Binding-site contacts:
Ligand atom O4 contacts residue ASN220 of chain 1.A at 3.3 Å (h-bond).
Ligand atom O3 contacts residue PHE207 of chain 1.A at 3.8 Å.
Ligand atom O5 contacts residue TYR199 of chain 1.A at 3.7 Å.
Ligand atom C5 contacts residue PHE207 of chain 1.A at 3.7 Å (hydrophobic).
Ligand atom O4 contacts residue TYR154 of chain 1.A at 3.8 Å.
Ligand atom C1 contacts residue SER218 of chain 1.A at 3.8 Å.
Ligand atom O1 contacts residue M3L7 of chain 1.C at 3.9 Å.
Ligand atom C4 contacts residue PHE207 of chain 1.A at 3.8 Å (hydrophobic).
Ligand atom O2 contacts residue HIS298 of chain 1.A at 3.2 Å (h-bond).
Ligand atom O5 contacts residue PHE207 of chain 1.A at 3.7 Å.
Ligand atom O5 contacts residue TYR154 of chain 1.A at 2.6 Å (h-bond).
Ligand atom O3 contacts residue NI1 of chain 1.E at 2.2 Å (h-bond).
Ligand atom O1 contacts residue SER218 of chain 1.A at 3.9 Å.
Ligand atom C1 contacts residue ASN220 of chain 1.A at 4.0 Å.
Ligand atom C1 contacts residue TRP230 of chain 1.A at 3.8 Å (hydrophobic).
Ligand atom O4 contacts residue LYS228 of chain 1.A at 2.9 Å (salt-bridge).
Ligand atom O3 contacts residue HIS298 of chain 1.A at 3.5 Å (h-bond).
Ligand atom O2 contacts residue NI1 of chain 1.E at 2.4 Å (h-bond).
Ligand atom O2 contacts residue GLU212 of chain 1.A at 3.3 Å (salt-bridge).
Ligand atom C3 contacts residue TRP230 of chain 1.A at 4.0 Å (hydrophobic).
Ligand atom C1 contacts residue HIS298 of chain 1.A at 4.2 Å.
Ligand atom O4 contacts residue PHE207 of chain 1.A at 4.0 Å.
Ligand atom C3 contacts residue ASN220 of chain 1.A at 3.2 Å.
Ligand atom C2 contacts residue NI1 of chain 1.E at 2.8 Å.
Ligand atom C2 contacts residue M3L7 of chain 1.C at 3.5 Å.
Ligand atom C5 contacts residue TYR154 of chain 1.A at 3.5 Å (hydrophobic).
Ligand atom C1 contacts residue M3L7 of chain 1.C at 3.9 Å.
Ligand atom C1 contacts residue SER310 of chain 1.A at 3.8 Å.
Ligand atom O3 contacts residue HIS210 of chain 1.A at 3.3 Å.
Ligand atom O2 contacts residue THR292 of chain 1.A at 3.7 Å.
Ligand atom C3 contacts residue M3L7 of chain 1.C at 4.2 Å.
Ligand atom O1 contacts residue NI1 of chain 1.E at 4.2 Å.
Ligand atom C1 contacts residue NI1 of chain 1.E at 3.0 Å.
Ligand atom O1 contacts residue TRP230 of chain 1.A at 3.8 Å.
Ligand atom O2 contacts residue TRP230 of chain 1.A at 3.9 Å.
Ligand atom C5 contacts residue LYS228 of chain 1.A at 3.8 Å.
Ligand atom O1 contacts residue SER310 of chain 1.A at 2.9 Å (h-bond).
Ligand atom O5 contacts residue LYS228 of chain 1.A at 4.0 Å.
Ligand atom O1 contacts residue ASN220 of chain 1.A at 3.1 Å (h-bond).
Ligand atom O2 contacts residue SER218 of chain 1.A at 3.0 Å (h-bond).

Sequence of chain 1.A:
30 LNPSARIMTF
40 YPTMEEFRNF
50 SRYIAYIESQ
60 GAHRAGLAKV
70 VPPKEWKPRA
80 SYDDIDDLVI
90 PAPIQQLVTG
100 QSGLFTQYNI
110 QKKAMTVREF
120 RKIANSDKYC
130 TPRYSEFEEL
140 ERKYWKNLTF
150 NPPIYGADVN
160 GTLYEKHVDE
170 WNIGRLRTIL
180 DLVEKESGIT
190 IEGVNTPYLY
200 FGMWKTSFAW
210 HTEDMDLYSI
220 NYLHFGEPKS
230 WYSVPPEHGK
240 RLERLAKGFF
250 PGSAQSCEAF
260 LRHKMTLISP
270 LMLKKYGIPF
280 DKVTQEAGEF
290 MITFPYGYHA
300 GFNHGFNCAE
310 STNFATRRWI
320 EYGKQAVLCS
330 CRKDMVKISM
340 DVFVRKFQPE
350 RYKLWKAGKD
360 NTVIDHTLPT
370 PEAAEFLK

The protein below binds the small molecule below.
Small molecule (SMILES): O=C(O)CC[C@H](O)C(=O)O

Sequence of chain 1.C:
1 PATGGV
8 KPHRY